Binding-site contacts:
Ligand atom O4 contacts residue GLU169 of chain 1.A at 4.0 Å.
Ligand atom C14 contacts residue GLU169 of chain 1.A at 3.4 Å.
Ligand atom I3 contacts residue PHE5 of chain 1.A at 4.1 Å.
Ligand atom C12 contacts residue GLU161 of chain 1.A at 3.5 Å.
Ligand atom C4 contacts residue GLY56 of chain 1.A at 4.2 Å.
Ligand atom C1 contacts residue GLU169 of chain 1.A at 3.7 Å.
Ligand atom C10 contacts residue GLU161 of chain 1.A at 3.4 Å.
Ligand atom C6 contacts residue GLY56 of chain 1.A at 3.6 Å.
Ligand atom I3 contacts residue PRO55 of chain 1.A at 4.2 Å.
Ligand atom O3 contacts residue GLU169 of chain 1.A at 3.1 Å (salt-bridge).
Ligand atom O1 contacts residue GLY56 of chain 1.A at 4.2 Å.
Ligand atom C12 contacts residue LEU162 of chain 1.A at 4.0 Å (hydrophobic).
Ligand atom C10 contacts residue PHE158 of chain 1.A at 3.4 Å (hydrophobic).
Ligand atom C14 contacts residue ARG172 of chain 1.A at 3.5 Å.
Ligand atom C7 contacts residue ASN165 of chain 1.A at 3.9 Å.
Ligand atom I3 contacts residue ASN165 of chain 1.A at 4.0 Å.
Ligand atom C12 contacts residue PHE158 of chain 1.A at 4.3 Å (hydrophobic).
Ligand atom C10 contacts residue ASN165 of chain 1.A at 4.5 Å.
Ligand atom C10 contacts residue LEU162 of chain 1.A at 4.2 Å (hydrophobic).
Ligand atom C12 contacts residue ASN165 of chain 1.A at 3.2 Å.
Ligand atom C8 contacts residue ASN59 of chain 1.A at 4.1 Å.
Ligand atom C2 contacts residue ASN165 of chain 1.A at 3.5 Å.
Ligand atom C11 contacts residue GLU169 of chain 1.A at 3.3 Å.
Ligand atom C11 contacts residue PHE5 of chain 1.A at 4.2 Å (hydrophobic).
Ligand atom O3 contacts residue ARG172 of chain 1.A at 3.1 Å (salt-bridge).
Ligand atom I2 contacts residue GLY56 of chain 1.A at 3.7 Å.
Ligand atom O1 contacts residue PHE158 of chain 1.A at 3.4 Å.
Ligand atom C13 contacts residue GLU169 of chain 1.A at 3.8 Å.
Ligand atom C9 contacts residue GLU169 of chain 1.A at 4.1 Å.
Ligand atom O4 contacts residue ARG172 of chain 1.A at 3.4 Å (salt-bridge).
Ligand atom C2 contacts residue LEU162 of chain 1.A at 4.3 Å (hydrophobic).
Ligand atom O1 contacts residue ASN59 of chain 1.A at 2.7 Å (h-bond).
Ligand atom O2 contacts residue ASN165 of chain 1.A at 2.9 Å (h-bond).
Ligand atom C8 contacts residue GLY56 of chain 1.A at 4.0 Å.
Ligand atom C8 contacts residue PHE158 of chain 1.A at 3.7 Å (hydrophobic).
Ligand atom O3 contacts residue PHE5 of chain 1.A at 4.0 Å.
Ligand atom I3 contacts residue TYR166 of chain 1.A at 3.5 Å.

The protein below binds the small molecule below.
Small molecule (SMILES): O=C(O)Cc1cc(I)c(Oc2ccc(O)c(I)c2)c(I)c1

Sequence of chain 1.A:
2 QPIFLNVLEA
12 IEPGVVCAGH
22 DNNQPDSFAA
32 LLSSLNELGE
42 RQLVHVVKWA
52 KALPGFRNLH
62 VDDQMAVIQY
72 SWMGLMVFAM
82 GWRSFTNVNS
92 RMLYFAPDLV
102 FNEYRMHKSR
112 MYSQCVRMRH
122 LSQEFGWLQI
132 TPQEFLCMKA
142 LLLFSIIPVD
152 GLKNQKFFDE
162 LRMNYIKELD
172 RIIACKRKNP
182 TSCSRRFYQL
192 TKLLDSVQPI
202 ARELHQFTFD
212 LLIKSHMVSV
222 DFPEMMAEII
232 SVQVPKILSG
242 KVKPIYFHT